A small-molecule ligand and the protein it binds are described below.
Small molecule (SMILES): CCC[C@]1(C)C(=O)Nc2ccccc2C(=O)N1CC

Sequence of chain 1.A:
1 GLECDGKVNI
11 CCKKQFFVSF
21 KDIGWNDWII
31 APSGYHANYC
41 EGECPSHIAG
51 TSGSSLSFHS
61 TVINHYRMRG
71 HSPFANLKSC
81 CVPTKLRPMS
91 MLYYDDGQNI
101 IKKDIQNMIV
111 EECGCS

Sequence of chain 1.B:
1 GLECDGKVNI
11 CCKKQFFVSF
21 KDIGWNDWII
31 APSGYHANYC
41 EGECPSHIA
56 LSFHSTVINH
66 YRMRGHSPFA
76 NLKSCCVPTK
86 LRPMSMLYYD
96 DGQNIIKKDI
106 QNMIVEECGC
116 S

Binding-site contacts:
Ligand atom C12 contacts residue PHE58 of chain 1.B at 3.9 Å (hydrophobic).
Ligand atom C11 contacts residue PHE58 of chain 1.B at 4.3 Å (hydrophobic).
Ligand atom C9 contacts residue ILE105 of chain 1.A at 3.5 Å (hydrophobic).
Ligand atom C10 contacts residue PHE58 of chain 1.B at 3.8 Å (hydrophobic).
Ligand atom C7 contacts residue PHE58 of chain 1.B at 4.5 Å (hydrophobic).
Ligand atom C11 contacts residue TRP25 of chain 1.A at 4.0 Å (hydrophobic).
Ligand atom C2 contacts residue TRP25 of chain 1.A at 3.7 Å (hydrophobic).
Ligand atom C14 contacts residue ILE29 of chain 1.A at 4.3 Å (hydrophobic).
Ligand atom O contacts residue TRP28 of chain 1.A at 2.7 Å (h-bond).
Ligand atom C2 contacts residue TRP28 of chain 1.A at 4.2 Å (hydrophobic).
Ligand atom C12 contacts residue TRP25 of chain 1.A at 3.5 Å (hydrophobic).
Ligand atom C14 contacts residue MET91 of chain 1.A at 3.5 Å (hydrophobic).
Ligand atom O contacts residue TRP25 of chain 1.A at 4.1 Å.
Ligand atom C contacts residue TRP28 of chain 1.A at 3.7 Å (hydrophobic).
Ligand atom C9 contacts residue PHE58 of chain 1.B at 4.2 Å (hydrophobic).
Ligand atom C3 contacts residue TRP25 of chain 1.A at 3.9 Å (hydrophobic).
Ligand atom C11 contacts residue MET108 of chain 1.A at 4.4 Å (hydrophobic).
Ligand atom C1 contacts residue TRP28 of chain 1.A at 4.3 Å (hydrophobic).
Ligand atom O contacts residue ILE29 of chain 1.A at 4.0 Å.
Ligand atom C13 contacts residue TYR93 of chain 1.A at 3.8 Å (hydrophobic).
Ligand atom O1 contacts residue PHE58 of chain 1.B at 4.3 Å.
Ligand atom C14 contacts residue TYR93 of chain 1.A at 3.9 Å (hydrophobic).
Ligand atom C14 contacts residue ILE105 of chain 1.A at 4.4 Å (hydrophobic).